A small-molecule ligand and the protein it binds are described below.
Small molecule (SMILES): Nc1ncnc2c1ncn2[C@@H]1O[C@H](CO[P](=O)(O)O[P](=O)(O)NP(=O)(O)O)[C@@H](O)[C@H]1O

Sequence of chain 2.A:
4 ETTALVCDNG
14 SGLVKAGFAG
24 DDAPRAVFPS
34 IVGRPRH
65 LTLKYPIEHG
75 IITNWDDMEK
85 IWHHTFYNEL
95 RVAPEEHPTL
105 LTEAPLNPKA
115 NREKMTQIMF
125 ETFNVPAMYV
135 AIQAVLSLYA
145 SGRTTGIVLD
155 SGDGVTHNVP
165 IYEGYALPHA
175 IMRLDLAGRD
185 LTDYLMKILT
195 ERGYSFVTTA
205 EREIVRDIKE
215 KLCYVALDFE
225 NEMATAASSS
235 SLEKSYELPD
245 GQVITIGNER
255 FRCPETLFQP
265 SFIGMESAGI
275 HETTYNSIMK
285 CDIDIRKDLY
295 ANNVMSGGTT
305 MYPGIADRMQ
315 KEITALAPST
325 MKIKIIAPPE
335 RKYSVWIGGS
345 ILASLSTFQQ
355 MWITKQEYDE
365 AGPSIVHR

Binding-site contacts:
Ligand atom N3B contacts residue GLY15 of chain 2.A at 3.5 Å (h-bond).
Ligand atom PB contacts residue LYS18 of chain 2.A at 3.4 Å.
Ligand atom C5 contacts residue GLY302 of chain 2.A at 3.4 Å.
Ligand atom O2' contacts residue LYS213 of chain 2.A at 3.1 Å (salt-bridge).
Ligand atom O2A contacts residue LYS18 of chain 2.A at 2.4 Å (salt-bridge).
Ligand atom O2' contacts residue ARG210 of chain 2.A at 3.4 Å.
Ligand atom N3B contacts residue SER14 of chain 2.A at 2.9 Å (h-bond).
Ligand atom O1G contacts residue SER14 of chain 2.A at 2.9 Å (h-bond).
Ligand atom O1G contacts residue GLY13 of chain 2.A at 3.5 Å.
Ligand atom O3G contacts residue GLY158 of chain 2.A at 2.8 Å (h-bond).
Ligand atom N9 contacts residue GLY302 of chain 2.A at 3.3 Å (h-bond).
Ligand atom O2B contacts residue LEU16 of chain 2.A at 2.6 Å (h-bond).
Ligand atom O2B contacts residue GLY15 of chain 2.A at 3.0 Å (h-bond).
Ligand atom O3A contacts residue GLY156 of chain 2.A at 3.3 Å.
Ligand atom O2G contacts residue CA1 of chain 2.C at 2.2 Å.
Ligand atom O1B contacts residue LYS18 of chain 2.A at 2.8 Å (salt-bridge).
Ligand atom N3B contacts residue ASP157 of chain 2.A at 3.3 Å (salt-bridge).
Ligand atom O4' contacts residue GLY302 of chain 2.A at 3.2 Å.
Ligand atom C4 contacts residue GLY302 of chain 2.A at 3.0 Å.
Ligand atom O1B contacts residue CA1 of chain 2.C at 2.3 Å.
Ligand atom O3G contacts residue ASP157 of chain 2.A at 3.2 Å (salt-bridge).
Ligand atom O1G contacts residue CA1 of chain 2.C at 3.1 Å.
Ligand atom O3' contacts residue LYS213 of chain 2.A at 3.3 Å (salt-bridge).
Ligand atom O3G contacts residue VAL159 of chain 2.A at 3.0 Å (h-bond).
Ligand atom O1B contacts residue GLY13 of chain 2.A at 3.5 Å.
Ligand atom O3A contacts residue ASP157 of chain 2.A at 3.1 Å (salt-bridge).
Ligand atom O2B contacts residue LYS18 of chain 2.A at 3.2 Å (salt-bridge).
Ligand atom O2G contacts residue GLY156 of chain 2.A at 3.3 Å.
Ligand atom O1A contacts residue GLY301 of chain 2.A at 3.5 Å.
Ligand atom PG contacts residue SER14 of chain 2.A at 3.3 Å.
Ligand atom O1A contacts residue GLY302 of chain 2.A at 3.2 Å (h-bond).
Ligand atom C8 contacts residue GLU214 of chain 2.A at 3.4 Å.
Ligand atom O3G contacts residue SER14 of chain 2.A at 3.3 Å (h-bond).
Ligand atom PG contacts residue CA1 of chain 2.C at 3.1 Å.
Ligand atom O2' contacts residue GLU214 of chain 2.A at 2.5 Å (salt-bridge).
Ligand atom C2' contacts residue GLU214 of chain 2.A at 3.0 Å.
Ligand atom N3 contacts residue GLY302 of chain 2.A at 3.1 Å (h-bond).
Ligand atom N6 contacts residue GLU214 of chain 2.A at 3.4 Å (salt-bridge).
Ligand atom O3' contacts residue GLY182 of chain 2.A at 3.1 Å.
Ligand atom O3' contacts residue ASP157 of chain 2.A at 2.9 Å (salt-bridge).